Sequence of chain 1.B:
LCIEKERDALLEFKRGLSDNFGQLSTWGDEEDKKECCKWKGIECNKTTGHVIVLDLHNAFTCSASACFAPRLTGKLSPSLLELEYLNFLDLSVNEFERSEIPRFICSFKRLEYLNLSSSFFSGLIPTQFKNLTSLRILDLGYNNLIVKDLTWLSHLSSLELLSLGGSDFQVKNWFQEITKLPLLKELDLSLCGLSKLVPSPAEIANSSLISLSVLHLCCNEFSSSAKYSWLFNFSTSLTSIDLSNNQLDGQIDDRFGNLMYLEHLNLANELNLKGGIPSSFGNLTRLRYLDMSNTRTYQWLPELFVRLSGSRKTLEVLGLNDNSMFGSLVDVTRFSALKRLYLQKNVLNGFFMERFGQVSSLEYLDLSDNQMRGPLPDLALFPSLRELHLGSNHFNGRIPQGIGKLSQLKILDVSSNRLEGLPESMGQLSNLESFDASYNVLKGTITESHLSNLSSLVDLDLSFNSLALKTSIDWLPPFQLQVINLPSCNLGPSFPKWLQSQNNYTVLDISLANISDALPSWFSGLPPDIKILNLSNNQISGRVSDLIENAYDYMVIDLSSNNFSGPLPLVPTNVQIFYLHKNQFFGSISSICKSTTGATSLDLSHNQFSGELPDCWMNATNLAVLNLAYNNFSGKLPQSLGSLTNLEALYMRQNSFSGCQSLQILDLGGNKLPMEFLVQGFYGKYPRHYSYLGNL

This protein binds this small molecule.
Small molecule (SMILES): CC(=O)N[C@@H]1[C@@H](O)[C@H](O)[C@@H](CO)O[C@H]1O

Binding-site contacts:
Ligand atom O7 contacts residue GLN204 of chain 1.B at 4.4 Å.
Ligand atom C1 contacts residue ASN234 of chain 1.B at 1.4 Å.
Ligand atom C5 contacts residue ASN234 of chain 1.B at 3.7 Å.
Ligand atom C2 contacts residue ASN234 of chain 1.B at 2.5 Å.
Ligand atom C3 contacts residue ASN234 of chain 1.B at 3.8 Å.
Ligand atom C7 contacts residue ASN234 of chain 1.B at 4.0 Å.
Ligand atom C4 contacts residue ASN234 of chain 1.B at 4.2 Å.
Ligand atom O5 contacts residue ASN234 of chain 1.B at 2.4 Å (h-bond).
Ligand atom N2 contacts residue ASN234 of chain 1.B at 2.9 Å (h-bond).